This protein binds this small molecule.
Small molecule (SMILES): Nc1ncnc2c1ncn2[C@@H]1O[C@H](COP(=O)(O)O)[C@@H](O)[C@H]1OP(=O)(O)O

Sequence of chain 1.A:
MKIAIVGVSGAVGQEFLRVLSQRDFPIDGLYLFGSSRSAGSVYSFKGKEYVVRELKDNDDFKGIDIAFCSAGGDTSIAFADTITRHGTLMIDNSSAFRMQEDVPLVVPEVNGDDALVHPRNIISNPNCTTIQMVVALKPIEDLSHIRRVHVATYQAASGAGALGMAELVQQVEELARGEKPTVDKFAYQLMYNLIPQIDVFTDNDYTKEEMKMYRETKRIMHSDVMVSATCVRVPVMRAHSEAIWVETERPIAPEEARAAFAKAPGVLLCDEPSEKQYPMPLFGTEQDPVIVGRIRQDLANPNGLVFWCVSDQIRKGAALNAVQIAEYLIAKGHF

Binding-site contacts:
Ligand atom O3P contacts residue SER9 of chain 1.A at 2.7 Å (h-bond).
Ligand atom P1 contacts residue SER35 of chain 1.A at 3.2 Å.
Ligand atom O2' contacts residue SER9 of chain 1.A at 3.4 Å (h-bond).
Ligand atom C6 contacts residue SER35 of chain 1.A at 3.9 Å.
Ligand atom O3' contacts residue GLY7 of chain 1.A at 3.4 Å.
Ligand atom N3 contacts residue GLY34 of chain 1.A at 3.5 Å.
Ligand atom N9 contacts residue ALA71 of chain 1.A at 3.8 Å.
Ligand atom N1 contacts residue THR75 of chain 1.A at 3.5 Å.
Ligand atom O2P contacts residue SER38 of chain 1.A at 2.7 Å (h-bond).
Ligand atom O3P contacts residue ARG37 of chain 1.A at 3.1 Å (salt-bridge).
Ligand atom C5 contacts residue SER35 of chain 1.A at 3.7 Å.
Ligand atom C2 contacts residue THR75 of chain 1.A at 3.8 Å.
Ligand atom N3 contacts residue SER35 of chain 1.A at 3.4 Å (h-bond).
Ligand atom P1 contacts residue ARG37 of chain 1.A at 3.6 Å.
Ligand atom C5 contacts residue THR75 of chain 1.A at 3.6 Å.
Ligand atom C4' contacts residue SER70 of chain 1.A at 3.4 Å.
Ligand atom O2P contacts residue ARG37 of chain 1.A at 3.8 Å.
Ligand atom C4 contacts residue SER35 of chain 1.A at 3.8 Å.
Ligand atom C2 contacts residue SER35 of chain 1.A at 3.4 Å.
Ligand atom C2 contacts residue GLY34 of chain 1.A at 3.2 Å.
Ligand atom P1 contacts residue SER9 of chain 1.A at 3.7 Å.
Ligand atom O1P contacts residue SER35 of chain 1.A at 2.9 Å (h-bond).
Ligand atom P1 contacts residue SER38 of chain 1.A at 3.7 Å.
Ligand atom O3' contacts residue VAL8 of chain 1.A at 3.8 Å.
Ligand atom O2P contacts residue SER35 of chain 1.A at 2.6 Å (h-bond).
Ligand atom N7 contacts residue THR75 of chain 1.A at 3.7 Å.
Ligand atom C2' contacts residue SER9 of chain 1.A at 3.8 Å.
Ligand atom C3' contacts residue SER9 of chain 1.A at 3.2 Å.
Ligand atom C4' contacts residue ALA71 of chain 1.A at 3.9 Å (hydrophobic).
Ligand atom O3P contacts residue SER38 of chain 1.A at 3.8 Å.
Ligand atom O3' contacts residue SER9 of chain 1.A at 2.6 Å (h-bond).
Ligand atom N1 contacts residue SER35 of chain 1.A at 3.8 Å.
Ligand atom N3 contacts residue ALA71 of chain 1.A at 3.7 Å.
Ligand atom O1P contacts residue ARG37 of chain 1.A at 3.0 Å (salt-bridge).
Ligand atom C8 contacts residue ALA71 of chain 1.A at 3.7 Å (hydrophobic).
Ligand atom C5' contacts residue SER70 of chain 1.A at 3.4 Å.
Ligand atom O3' contacts residue GLY10 of chain 1.A at 3.4 Å (h-bond).
Ligand atom O6P contacts residue GLY10 of chain 1.A at 3.6 Å.
Ligand atom C6 contacts residue THR75 of chain 1.A at 3.6 Å.
Ligand atom O4' contacts residue ALA71 of chain 1.A at 3.3 Å.